Binding-site contacts:
Ligand atom N1 contacts residue PRO168 of chain 1.C at 3.6 Å.
Ligand atom C contacts residue ASP115 of chain 1.C at 3.5 Å.
Ligand atom C3 contacts residue PRO168 of chain 1.C at 3.7 Å (hydrophobic).
Ligand atom C8 contacts residue ILE62 of chain 1.C at 3.6 Å (hydrophobic).
Ligand atom O3 contacts residue SER63 of chain 1.C at 3.4 Å.
Ligand atom C9 contacts residue PHE201 of chain 1.C at 3.7 Å (hydrophobic).
Ligand atom C14 contacts residue ILE170 of chain 1.C at 3.6 Å (hydrophobic).
Ligand atom C6 contacts residue ILE116 of chain 1.C at 3.6 Å (hydrophobic).
Ligand atom N1 contacts residue ILE116 of chain 1.C at 3.9 Å.
Ligand atom C4 contacts residue ASP115 of chain 1.C at 3.2 Å.
Ligand atom O contacts residue GLY65 of chain 1.C at 3.6 Å.
Ligand atom N3 contacts residue ILE116 of chain 1.C at 3.9 Å.
Ligand atom N2 contacts residue ASP115 of chain 1.C at 3.6 Å.
Ligand atom O1 contacts residue ASP115 of chain 1.C at 2.6 Å (salt-bridge).
Ligand atom O contacts residue ASP115 of chain 1.C at 2.6 Å (salt-bridge).
Ligand atom C5 contacts residue ILE116 of chain 1.C at 3.8 Å (hydrophobic).
Ligand atom N4 contacts residue PHE201 of chain 1.C at 3.9 Å.
Ligand atom C10 contacts residue ASP150 of chain 1.C at 3.4 Å.
Ligand atom C17 contacts residue TYR179 of chain 1.C at 3.5 Å (hydrophobic).
Ligand atom N contacts residue ASP115 of chain 1.C at 3.9 Å.
Ligand atom N contacts residue ILE116 of chain 1.C at 3.6 Å.
Ligand atom O1 contacts residue ILE116 of chain 1.C at 3.4 Å.
Ligand atom C7 contacts residue ILE116 of chain 1.C at 3.5 Å (hydrophobic).
Ligand atom N3 contacts residue SER151 of chain 1.C at 3.0 Å (h-bond).
Ligand atom N2 contacts residue ILE116 of chain 1.C at 3.6 Å (h-bond).
Ligand atom O3 contacts residue ASP115 of chain 1.C at 3.8 Å.
Ligand atom N4 contacts residue ASP150 of chain 1.C at 2.7 Å (salt-bridge).
Ligand atom O3 contacts residue PRO168 of chain 1.C at 3.7 Å.
Ligand atom C1 contacts residue ASP115 of chain 1.C at 3.5 Å.
Ligand atom C5 contacts residue PRO168 of chain 1.C at 3.5 Å (hydrophobic).
Ligand atom C9 contacts residue ASP150 of chain 1.C at 3.6 Å.
Ligand atom N3 contacts residue ASP150 of chain 1.C at 3.7 Å.
Ligand atom C16 contacts residue TYR179 of chain 1.C at 3.6 Å (hydrophobic).
Ligand atom C10 contacts residue TYR179 of chain 1.C at 3.7 Å (hydrophobic).
Ligand atom C8 contacts residue ILE116 of chain 1.C at 3.9 Å (hydrophobic).
Ligand atom C9 contacts residue ILE116 of chain 1.C at 3.9 Å (hydrophobic).
Ligand atom O2 contacts residue TYR31 of chain 1.C at 3.6 Å.
Ligand atom C11 contacts residue ASP150 of chain 1.C at 3.8 Å.
Ligand atom C15 contacts residue LEU175 of chain 1.C at 3.7 Å (hydrophobic).
Ligand atom C8 contacts residue SER151 of chain 1.C at 3.2 Å.

Sequence of chain 1.C:
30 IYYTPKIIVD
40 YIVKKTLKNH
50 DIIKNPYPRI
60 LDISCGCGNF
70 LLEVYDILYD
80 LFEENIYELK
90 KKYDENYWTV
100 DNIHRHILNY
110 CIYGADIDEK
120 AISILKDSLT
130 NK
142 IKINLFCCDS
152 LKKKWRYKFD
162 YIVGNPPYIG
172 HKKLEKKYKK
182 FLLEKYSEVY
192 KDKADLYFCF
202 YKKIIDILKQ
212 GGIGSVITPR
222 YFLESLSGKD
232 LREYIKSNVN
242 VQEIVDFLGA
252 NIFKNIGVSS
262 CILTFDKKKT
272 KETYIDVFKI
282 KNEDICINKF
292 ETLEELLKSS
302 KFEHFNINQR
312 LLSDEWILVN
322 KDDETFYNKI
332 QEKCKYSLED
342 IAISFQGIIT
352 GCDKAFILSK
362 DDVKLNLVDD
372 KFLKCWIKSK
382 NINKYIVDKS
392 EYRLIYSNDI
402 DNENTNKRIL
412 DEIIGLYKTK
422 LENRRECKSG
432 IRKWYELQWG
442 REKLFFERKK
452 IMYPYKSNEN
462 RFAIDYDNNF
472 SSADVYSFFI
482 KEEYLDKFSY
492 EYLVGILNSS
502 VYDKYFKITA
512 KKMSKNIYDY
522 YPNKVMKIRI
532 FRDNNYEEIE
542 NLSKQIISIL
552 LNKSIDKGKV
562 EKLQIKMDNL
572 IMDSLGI

The small molecule below binds the protein below.
Small molecule (SMILES): OC[C@H]1O[C@@H](n2cnc3c(NCCc4ccccc4)ncnc32)[C@H](O)[C@@H]1O